Sequence of chain 1.C:
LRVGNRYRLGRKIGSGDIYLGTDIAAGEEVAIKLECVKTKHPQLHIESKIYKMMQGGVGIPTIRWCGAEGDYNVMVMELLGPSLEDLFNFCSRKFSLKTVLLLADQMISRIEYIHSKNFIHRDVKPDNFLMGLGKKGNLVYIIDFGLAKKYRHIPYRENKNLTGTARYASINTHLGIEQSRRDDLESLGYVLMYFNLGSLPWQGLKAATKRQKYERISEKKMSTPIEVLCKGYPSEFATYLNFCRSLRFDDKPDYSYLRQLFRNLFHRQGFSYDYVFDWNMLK

A protein and the small-molecule ligand that binds it are described below.
Small molecule (SMILES): Fc1ccc(-c2ncn(Cc3ccncc3)c2-c2ccnc3[nH]ccc23)cc1

Binding-site contacts:
Ligand atom C2 contacts residue ALA38 of chain 1.C at 3.8 Å (hydrophobic).
Ligand atom F contacts residue MET82 of chain 1.C at 3.5 Å.
Ligand atom N3 contacts residue MET84 of chain 1.C at 4.1 Å.
Ligand atom C14 contacts residue ILE25 of chain 1.C at 4.0 Å (hydrophobic).
Ligand atom C15 contacts residue LEU137 of chain 1.C at 3.9 Å (hydrophobic).
Ligand atom C8 contacts residue LEU137 of chain 1.C at 3.8 Å (hydrophobic).
Ligand atom C16 contacts residue ALA38 of chain 1.C at 4.0 Å (hydrophobic).
Ligand atom C contacts residue LYS40 of chain 1.C at 3.7 Å.
Ligand atom C17 contacts residue LEU87 of chain 1.C at 3.7 Å (hydrophobic).
Ligand atom C14 contacts residue ILE150 of chain 1.C at 3.7 Å (hydrophobic).
Ligand atom C20 contacts residue ALA38 of chain 1.C at 3.9 Å (hydrophobic).
Ligand atom C20 contacts residue LEU87 of chain 1.C at 3.8 Å (hydrophobic).
Ligand atom C7 contacts residue ILE25 of chain 1.C at 4.0 Å (hydrophobic).
Ligand atom C contacts residue MET84 of chain 1.C at 3.7 Å (hydrophobic).
Ligand atom C18 contacts residue PRO68 of chain 1.C at 3.9 Å (hydrophobic).
Ligand atom C11 contacts residue ILE17 of chain 1.C at 3.6 Å (hydrophobic).
Ligand atom C18 contacts residue MET84 of chain 1.C at 3.7 Å (hydrophobic).
Ligand atom N contacts residue ILE150 of chain 1.C at 3.8 Å.
Ligand atom C2 contacts residue ILE25 of chain 1.C at 3.5 Å (hydrophobic).
Ligand atom C17 contacts residue GLU85 of chain 1.C at 4.0 Å.
Ligand atom N4 contacts residue ALA38 of chain 1.C at 3.6 Å.
Ligand atom C17 contacts residue ALA38 of chain 1.C at 3.6 Å (hydrophobic).
Ligand atom N4 contacts residue LEU86 of chain 1.C at 3.8 Å.
Ligand atom F contacts residue MET84 of chain 1.C at 3.2 Å.
Ligand atom C18 contacts residue GLU85 of chain 1.C at 3.8 Å.
Ligand atom C16 contacts residue LEU137 of chain 1.C at 3.9 Å (hydrophobic).
Ligand atom C12 contacts residue ASP93 of chain 1.C at 4.0 Å.
Ligand atom N4 contacts residue LEU87 of chain 1.C at 3.0 Å (h-bond).
Ligand atom N3 contacts residue LEU87 of chain 1.C at 3.5 Å.
Ligand atom N3 contacts residue GLU85 of chain 1.C at 3.0 Å (salt-bridge).
Ligand atom C5 contacts residue ILE25 of chain 1.C at 3.5 Å (hydrophobic).
Ligand atom C1 contacts residue ALA38 of chain 1.C at 3.8 Å (hydrophobic).
Ligand atom C10 contacts residue ILE17 of chain 1.C at 3.9 Å (hydrophobic).
Ligand atom N2 contacts residue ILE25 of chain 1.C at 3.3 Å.
Ligand atom C1 contacts residue LYS40 of chain 1.C at 4.0 Å.
Ligand atom F contacts residue LYS40 of chain 1.C at 3.8 Å.
Ligand atom C18 contacts residue LEU87 of chain 1.C at 3.8 Å (hydrophobic).
Ligand atom C6 contacts residue ILE25 of chain 1.C at 3.5 Å (hydrophobic).
Ligand atom C3 contacts residue LYS40 of chain 1.C at 4.0 Å.
Ligand atom C20 contacts residue LEU86 of chain 1.C at 4.0 Å (hydrophobic).